This small molecule binds to this protein.
Small molecule (SMILES): c1cc2sccc2s1

Binding-site contacts:
Ligand atom CAG contacts residue LEU118 of chain 1.A at 3.6 Å (hydrophobic).
Ligand atom CAB contacts residue GLN102 of chain 1.A at 3.2 Å.
Ligand atom CAC contacts residue VAL87 of chain 1.A at 4.0 Å (hydrophobic).
Ligand atom CAB contacts residue PHE153 of chain 1.A at 3.4 Å (hydrophobic).
Ligand atom SAE contacts residue LEU84 of chain 1.A at 3.6 Å.
Ligand atom CAD contacts residue PHE153 of chain 1.A at 4.4 Å (hydrophobic).
Ligand atom CAH contacts residue LEU84 of chain 1.A at 4.2 Å (hydrophobic).
Ligand atom CAD contacts residue LEU118 of chain 1.A at 4.2 Å (hydrophobic).
Ligand atom CAC contacts residue LEU84 of chain 1.A at 4.0 Å (hydrophobic).
Ligand atom CAB contacts residue ALA99 of chain 1.A at 4.1 Å (hydrophobic).
Ligand atom CAG contacts residue ALA99 of chain 1.A at 3.4 Å (hydrophobic).
Ligand atom CAC contacts residue LEU118 of chain 1.A at 4.1 Å (hydrophobic).
Ligand atom SAE contacts residue VAL103 of chain 1.A at 3.7 Å.
Ligand atom CAA contacts residue LEU84 of chain 1.A at 3.5 Å (hydrophobic).
Ligand atom CAB contacts residue VAL111 of chain 1.A at 4.3 Å (hydrophobic).
Ligand atom CAC contacts residue TYR88 of chain 1.A at 3.8 Å (hydrophobic).
Ligand atom SAE contacts residue ALA99 of chain 1.A at 4.0 Å.
Ligand atom CAD contacts residue VAL111 of chain 1.A at 3.5 Å (hydrophobic).
Ligand atom SAF contacts residue PHE153 of chain 1.A at 3.5 Å.
Ligand atom CAA contacts residue TYR88 of chain 1.A at 3.8 Å (hydrophobic).
Ligand atom CAH contacts residue ALA99 of chain 1.A at 3.5 Å (hydrophobic).
Ligand atom SAF contacts residue LEU121 of chain 1.A at 3.4 Å.
Ligand atom SAF contacts residue ALA99 of chain 1.A at 3.9 Å.
Ligand atom CAD contacts residue VAL103 of chain 1.A at 4.4 Å (hydrophobic).
Ligand atom SAE contacts residue ILE78 of chain 1.A at 3.9 Å.
Ligand atom CAB contacts residue LEU121 of chain 1.A at 4.3 Å (hydrophobic).
Ligand atom SAF contacts residue LEU118 of chain 1.A at 3.5 Å.
Ligand atom CAH contacts residue LEU118 of chain 1.A at 4.0 Å (hydrophobic).
Ligand atom CAD contacts residue GLN102 of chain 1.A at 3.7 Å.
Ligand atom SAE contacts residue VAL111 of chain 1.A at 4.5 Å.
Ligand atom CAG contacts residue VAL87 of chain 1.A at 4.5 Å (hydrophobic).
Ligand atom CAA contacts residue ILE78 of chain 1.A at 3.8 Å (hydrophobic).
Ligand atom CAA contacts residue ALA99 of chain 1.A at 4.0 Å (hydrophobic).
Ligand atom CAH contacts residue VAL103 of chain 1.A at 4.3 Å (hydrophobic).
Ligand atom CAB contacts residue LEU118 of chain 1.A at 4.0 Å (hydrophobic).
Ligand atom CAD contacts residue ALA99 of chain 1.A at 3.9 Å (hydrophobic).
Ligand atom CAH contacts residue VAL111 of chain 1.A at 4.0 Å (hydrophobic).
Ligand atom CAC contacts residue ALA99 of chain 1.A at 3.6 Å (hydrophobic).

Sequence of chain 1.A:
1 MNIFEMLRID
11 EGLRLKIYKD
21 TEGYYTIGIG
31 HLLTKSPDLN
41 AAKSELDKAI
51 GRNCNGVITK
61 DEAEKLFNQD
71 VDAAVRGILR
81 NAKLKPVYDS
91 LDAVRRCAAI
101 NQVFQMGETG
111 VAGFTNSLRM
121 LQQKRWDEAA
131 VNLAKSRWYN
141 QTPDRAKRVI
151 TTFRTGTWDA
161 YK